Sequence of chain 1.C:
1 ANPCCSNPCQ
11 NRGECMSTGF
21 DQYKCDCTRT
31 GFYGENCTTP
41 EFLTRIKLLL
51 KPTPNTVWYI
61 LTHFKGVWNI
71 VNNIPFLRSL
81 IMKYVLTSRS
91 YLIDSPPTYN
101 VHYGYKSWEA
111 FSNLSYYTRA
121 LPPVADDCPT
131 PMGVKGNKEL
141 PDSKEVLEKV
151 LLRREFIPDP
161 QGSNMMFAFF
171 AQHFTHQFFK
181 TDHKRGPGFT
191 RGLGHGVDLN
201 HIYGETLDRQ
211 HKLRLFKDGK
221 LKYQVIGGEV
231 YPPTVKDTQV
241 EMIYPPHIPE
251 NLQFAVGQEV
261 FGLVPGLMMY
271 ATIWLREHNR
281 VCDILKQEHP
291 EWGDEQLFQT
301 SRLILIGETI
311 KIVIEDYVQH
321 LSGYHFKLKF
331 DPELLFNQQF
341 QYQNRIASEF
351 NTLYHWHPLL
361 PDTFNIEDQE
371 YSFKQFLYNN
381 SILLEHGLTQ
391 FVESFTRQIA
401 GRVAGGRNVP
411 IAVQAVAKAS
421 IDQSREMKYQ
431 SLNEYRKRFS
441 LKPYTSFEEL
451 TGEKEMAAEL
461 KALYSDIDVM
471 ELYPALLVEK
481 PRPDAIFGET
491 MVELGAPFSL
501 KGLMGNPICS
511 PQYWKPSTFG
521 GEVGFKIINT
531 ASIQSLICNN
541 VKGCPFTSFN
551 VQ

Sequence of chain 1.D:
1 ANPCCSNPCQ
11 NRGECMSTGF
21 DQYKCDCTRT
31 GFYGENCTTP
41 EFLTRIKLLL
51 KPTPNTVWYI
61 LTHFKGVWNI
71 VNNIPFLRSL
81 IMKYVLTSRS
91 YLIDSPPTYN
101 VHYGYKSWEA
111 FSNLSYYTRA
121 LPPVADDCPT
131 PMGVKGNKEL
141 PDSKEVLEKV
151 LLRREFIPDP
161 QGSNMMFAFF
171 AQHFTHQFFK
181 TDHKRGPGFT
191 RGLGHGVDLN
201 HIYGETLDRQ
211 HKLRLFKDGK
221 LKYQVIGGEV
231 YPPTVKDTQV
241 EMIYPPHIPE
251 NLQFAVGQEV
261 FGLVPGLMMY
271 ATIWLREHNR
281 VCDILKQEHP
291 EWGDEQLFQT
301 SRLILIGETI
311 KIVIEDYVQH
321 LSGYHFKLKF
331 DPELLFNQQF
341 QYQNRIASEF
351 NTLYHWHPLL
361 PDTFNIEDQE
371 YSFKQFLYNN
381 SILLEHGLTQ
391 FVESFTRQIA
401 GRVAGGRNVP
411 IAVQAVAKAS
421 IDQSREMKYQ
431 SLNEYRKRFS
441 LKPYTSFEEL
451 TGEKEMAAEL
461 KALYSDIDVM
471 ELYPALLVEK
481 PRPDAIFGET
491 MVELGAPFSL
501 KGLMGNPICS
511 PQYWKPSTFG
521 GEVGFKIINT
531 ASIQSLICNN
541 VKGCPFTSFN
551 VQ

A small-molecule ligand and the protein it binds are described below.
Small molecule (SMILES): CC(=O)N[C@H]1[C@H](O[C@H]2[C@H](O)[C@@H](NC(C)=O)CO[C@@H]2CO)O[C@H](CO)[C@@H](O)[C@@H]1O

Binding-site contacts:
Ligand atom C2 contacts residue ARG185 of chain 1.C at 4.0 Å.
Ligand atom C4 contacts residue LEU207 of chain 1.D at 3.9 Å (hydrophobic).
Ligand atom O6 contacts residue ASP208 of chain 1.D at 3.8 Å.
Ligand atom N2 contacts residue ASN113 of chain 1.C at 2.9 Å (h-bond).
Ligand atom C2 contacts residue ASN113 of chain 1.C at 2.5 Å.
Ligand atom C6 contacts residue TYR116 of chain 1.C at 3.6 Å (hydrophobic).
Ligand atom C3 contacts residue ARG185 of chain 1.C at 3.9 Å.
Ligand atom C7 contacts residue ARG185 of chain 1.C at 3.6 Å.
Ligand atom O7 contacts residue ASN113 of chain 1.C at 3.9 Å.
Ligand atom C1 contacts residue GLU109 of chain 1.C at 3.7 Å.
Ligand atom O5 contacts residue LEU207 of chain 1.D at 4.5 Å.
Ligand atom C3 contacts residue LEU207 of chain 1.D at 4.4 Å (hydrophobic).
Ligand atom C8 contacts residue PHE189 of chain 1.C at 3.9 Å (hydrophobic).
Ligand atom C1 contacts residue ASN113 of chain 1.C at 1.4 Å.
Ligand atom C3 contacts residue ASN113 of chain 1.C at 3.8 Å.
Ligand atom C5 contacts residue TYR116 of chain 1.C at 4.4 Å (hydrophobic).
Ligand atom C1 contacts residue ARG185 of chain 1.C at 4.0 Å.
Ligand atom C1 contacts residue TYR116 of chain 1.C at 4.0 Å (hydrophobic).
Ligand atom O5 contacts residue TYR116 of chain 1.C at 3.5 Å.
Ligand atom O6 contacts residue LEU207 of chain 1.D at 3.9 Å.
Ligand atom O6 contacts residue TYR116 of chain 1.C at 3.6 Å.
Ligand atom C5 contacts residue ASN113 of chain 1.C at 3.6 Å.
Ligand atom C2 contacts residue LEU207 of chain 1.D at 4.3 Å (hydrophobic).
Ligand atom O5 contacts residue PHE189 of chain 1.C at 4.3 Å.
Ligand atom C5 contacts residue ARG185 of chain 1.C at 4.2 Å.
Ligand atom O5 contacts residue GLU109 of chain 1.C at 3.6 Å (salt-bridge).
Ligand atom C4 contacts residue ARG185 of chain 1.C at 3.9 Å.
Ligand atom C4 contacts residue ASN113 of chain 1.C at 4.2 Å.
Ligand atom O5 contacts residue ASN113 of chain 1.C at 2.3 Å (h-bond).
Ligand atom C7 contacts residue ASN113 of chain 1.C at 3.6 Å.
Ligand atom O4 contacts residue ARG185 of chain 1.C at 3.0 Å (salt-bridge).
Ligand atom O3 contacts residue LEU207 of chain 1.D at 4.2 Å.
Ligand atom O7 contacts residue LEU207 of chain 1.D at 3.8 Å.
Ligand atom C8 contacts residue ARG185 of chain 1.C at 4.1 Å.
Ligand atom C8 contacts residue ASN113 of chain 1.C at 4.3 Å.
Ligand atom O7 contacts residue ARG185 of chain 1.C at 2.5 Å (salt-bridge).
Ligand atom C5 contacts residue PHE189 of chain 1.C at 4.0 Å (hydrophobic).
Ligand atom C2 contacts residue GLU109 of chain 1.C at 4.2 Å.
Ligand atom N2 contacts residue ARG185 of chain 1.C at 4.2 Å.
Ligand atom C6 contacts residue PHE189 of chain 1.C at 3.8 Å (hydrophobic).